Sequence of chain 1.A:
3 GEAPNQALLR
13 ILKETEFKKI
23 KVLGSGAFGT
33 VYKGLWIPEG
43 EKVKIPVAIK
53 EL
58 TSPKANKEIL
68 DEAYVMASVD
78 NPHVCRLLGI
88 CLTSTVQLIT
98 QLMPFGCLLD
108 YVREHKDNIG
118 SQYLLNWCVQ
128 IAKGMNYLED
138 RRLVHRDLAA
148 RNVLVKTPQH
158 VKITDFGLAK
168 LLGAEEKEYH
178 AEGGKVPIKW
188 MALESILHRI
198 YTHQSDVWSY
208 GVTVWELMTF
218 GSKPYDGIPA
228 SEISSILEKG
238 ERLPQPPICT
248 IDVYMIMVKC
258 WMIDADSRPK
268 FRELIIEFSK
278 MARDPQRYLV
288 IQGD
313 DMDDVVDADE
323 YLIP

A small-molecule ligand and the protein it binds are described below.
Small molecule (SMILES): CN(C)CCCC(=O)Nc1cccc(-c2c(-c3ccccc3)oc3ncnc(N[C@H](CO)c4ccccc4)c23)c1

Binding-site contacts:
Ligand atom N5 contacts residue THR97 of chain 1.A at 3.7 Å.
Ligand atom O9 contacts residue MET100 of chain 1.A at 3.5 Å (h-bond).
Ligand atom C contacts residue ASP162 of chain 1.A at 3.2 Å.
Ligand atom N3 contacts residue LEU151 of chain 1.A at 3.7 Å.
Ligand atom N3 contacts residue MET100 of chain 1.A at 3.2 Å (h-bond).
Ligand atom C4 contacts residue LEU151 of chain 1.A at 3.5 Å (hydrophobic).
Ligand atom C4 contacts residue ALA50 of chain 1.A at 3.8 Å (hydrophobic).
Ligand atom C24 contacts residue GLY103 of chain 1.A at 3.8 Å.
Ligand atom C31 contacts residue ARG148 of chain 1.A at 3.7 Å.
Ligand atom C18 contacts residue VAL33 of chain 1.A at 3.5 Å (hydrophobic).
Ligand atom C23 contacts residue GLY103 of chain 1.A at 3.8 Å.
Ligand atom C36 contacts residue ASP144 of chain 1.A at 3.3 Å.
Ligand atom C15 contacts residue THR97 of chain 1.A at 3.6 Å.
Ligand atom C27 contacts residue LEU25 of chain 1.A at 3.5 Å (hydrophobic).
Ligand atom C32 contacts residue ASP162 of chain 1.A at 3.5 Å.
Ligand atom N3 contacts residue ALA50 of chain 1.A at 3.6 Å.
Ligand atom C13 contacts residue THR97 of chain 1.A at 3.7 Å.
Ligand atom N34 contacts residue ASN149 of chain 1.A at 3.7 Å.
Ligand atom C26 contacts residue LEU25 of chain 1.A at 3.7 Å (hydrophobic).
Ligand atom C33 contacts residue ASN149 of chain 1.A at 3.4 Å.
Ligand atom N5 contacts residue LEU151 of chain 1.A at 3.4 Å.
Ligand atom C2 contacts residue LEU151 of chain 1.A at 3.8 Å (hydrophobic).
Ligand atom C27 contacts residue MET100 of chain 1.A at 3.5 Å (hydrophobic).
Ligand atom N3 contacts residue GLN98 of chain 1.A at 3.5 Å (h-bond).
Ligand atom N34 contacts residue ASP162 of chain 1.A at 3.3 Å (salt-bridge).
Ligand atom C15 contacts residue LYS52 of chain 1.A at 3.8 Å.
Ligand atom C1 contacts residue LEU151 of chain 1.A at 3.7 Å (hydrophobic).
Ligand atom C36 contacts residue ASP162 of chain 1.A at 3.6 Å.
Ligand atom O contacts residue ASP162 of chain 1.A at 2.5 Å (salt-bridge).
Ligand atom C4 contacts residue THR97 of chain 1.A at 3.4 Å.
Ligand atom C32 contacts residue ASN149 of chain 1.A at 3.6 Å.
Ligand atom C26 contacts residue PRO101 of chain 1.A at 3.5 Å (hydrophobic).
Ligand atom C14 contacts residue ALA50 of chain 1.A at 3.6 Å (hydrophobic).
Ligand atom C36 contacts residue ASN149 of chain 1.A at 3.3 Å.
Ligand atom C14 contacts residue THR97 of chain 1.A at 3.3 Å.
Ligand atom C6 contacts residue LEU151 of chain 1.A at 3.5 Å (hydrophobic).
Ligand atom C14 contacts residue LYS52 of chain 1.A at 3.8 Å.
Ligand atom C11 contacts residue LEU25 of chain 1.A at 3.8 Å (hydrophobic).
Ligand atom C4 contacts residue GLN98 of chain 1.A at 3.4 Å.
Ligand atom C19 contacts residue VAL33 of chain 1.A at 3.6 Å (hydrophobic).